A protein and the small-molecule ligand that binds it are described below.
Small molecule (SMILES): CC(C)C[C@H](NC(=O)c1cnccn1)C(=O)N[C@@H](CC(C)C)C(=O)N[C@H](CCS(C)(=O)=O)Cc1ccc(CN)cc1

Sequence of chain 1.V:
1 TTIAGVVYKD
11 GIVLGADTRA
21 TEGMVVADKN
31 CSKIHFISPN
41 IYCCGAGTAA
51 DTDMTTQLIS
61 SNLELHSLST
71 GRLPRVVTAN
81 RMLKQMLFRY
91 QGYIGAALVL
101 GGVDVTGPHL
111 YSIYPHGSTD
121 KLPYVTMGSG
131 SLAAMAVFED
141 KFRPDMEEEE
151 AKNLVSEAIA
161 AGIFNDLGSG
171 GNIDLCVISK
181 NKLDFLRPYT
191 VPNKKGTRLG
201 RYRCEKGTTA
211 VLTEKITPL

Binding-site contacts:
Ligand atom C12 contacts residue THR21 of chain 1.V at 3.8 Å.
Ligand atom C16 contacts residue GLY45 of chain 1.V at 3.9 Å.
Ligand atom C40 contacts residue ASP125 of chain 1.W at 3.6 Å.
Ligand atom N11 contacts residue THR21 of chain 1.V at 2.9 Å (h-bond).
Ligand atom C15 contacts residue THR1 of chain 1.V at 2.4 Å.
Ligand atom O39 contacts residue ALA49 of chain 1.V at 3.4 Å.
Ligand atom C21 contacts residue SER32 of chain 1.V at 3.7 Å.
Ligand atom C25 contacts residue THR1 of chain 1.V at 1.5 Å.
Ligand atom O31 contacts residue THR21 of chain 1.V at 2.9 Å (h-bond).
Ligand atom N14 contacts residue THR1 of chain 1.V at 3.7 Å.
Ligand atom N22 contacts residue ASP53 of chain 1.V at 2.4 Å (salt-bridge).
Ligand atom C34 contacts residue THR48 of chain 1.V at 3.6 Å.
Ligand atom N8 contacts residue ASP125 of chain 1.W at 3.4 Å (salt-bridge).
Ligand atom S27 contacts residue THR1 of chain 1.V at 3.6 Å.
Ligand atom O44 contacts residue THR21 of chain 1.V at 3.8 Å.
Ligand atom C18 contacts residue GLY45 of chain 1.V at 3.6 Å.
Ligand atom C23 contacts residue ALA20 of chain 1.V at 3.9 Å (hydrophobic).
Ligand atom C4 contacts residue LEU126 of chain 1.W at 3.3 Å (hydrophobic).
Ligand atom C3 contacts residue LEU126 of chain 1.W at 3.5 Å (hydrophobic).
Ligand atom C23 contacts residue ALA49 of chain 1.V at 3.6 Å (hydrophobic).
Ligand atom O44 contacts residue GLU22 of chain 1.V at 3.8 Å.
Ligand atom C20 contacts residue ALA49 of chain 1.V at 3.7 Å (hydrophobic).
Ligand atom N14 contacts residue GLY47 of chain 1.V at 3.4 Å (h-bond).
Ligand atom C24 contacts residue ALA49 of chain 1.V at 3.7 Å (hydrophobic).
Ligand atom C10 contacts residue THR21 of chain 1.V at 3.8 Å.
Ligand atom C16 contacts residue THR1 of chain 1.V at 2.8 Å.
Ligand atom C26 contacts residue GLY47 of chain 1.V at 3.5 Å.
Ligand atom C9 contacts residue THR21 of chain 1.V at 3.7 Å.
Ligand atom O30 contacts residue GLY128 of chain 1.V at 3.9 Å.
Ligand atom C26 contacts residue THR1 of chain 1.V at 2.5 Å.
Ligand atom O31 contacts residue ALA20 of chain 1.V at 3.5 Å.
Ligand atom C23 contacts residue CYS31 of chain 1.V at 3.6 Å (hydrophobic).
Ligand atom C21 contacts residue ASP53 of chain 1.V at 3.8 Å.
Ligand atom N6 contacts residue ASP125 of chain 1.W at 3.4 Å (salt-bridge).
Ligand atom C42 contacts residue THR21 of chain 1.V at 3.7 Å.
Ligand atom O30 contacts residue THR1 of chain 1.V at 2.8 Å (h-bond).
Ligand atom C42 contacts residue ALA27 of chain 1.V at 3.9 Å (hydrophobic).
Ligand atom C43 contacts residue CYS129 of chain 1.W at 3.7 Å (hydrophobic).
Ligand atom O29 contacts residue GLY47 of chain 1.V at 3.8 Å.
Ligand atom O30 contacts residue SER129 of chain 1.V at 3.0 Å (h-bond).

Sequence of chain 1.L:
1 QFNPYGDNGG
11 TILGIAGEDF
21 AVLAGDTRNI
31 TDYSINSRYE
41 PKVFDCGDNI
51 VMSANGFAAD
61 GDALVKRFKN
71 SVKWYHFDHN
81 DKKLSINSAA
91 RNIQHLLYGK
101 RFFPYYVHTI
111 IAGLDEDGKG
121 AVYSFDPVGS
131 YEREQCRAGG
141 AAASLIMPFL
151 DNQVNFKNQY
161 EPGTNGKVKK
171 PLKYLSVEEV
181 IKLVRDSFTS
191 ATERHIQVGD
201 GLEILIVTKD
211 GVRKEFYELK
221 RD

Sequence of chain 1.W:
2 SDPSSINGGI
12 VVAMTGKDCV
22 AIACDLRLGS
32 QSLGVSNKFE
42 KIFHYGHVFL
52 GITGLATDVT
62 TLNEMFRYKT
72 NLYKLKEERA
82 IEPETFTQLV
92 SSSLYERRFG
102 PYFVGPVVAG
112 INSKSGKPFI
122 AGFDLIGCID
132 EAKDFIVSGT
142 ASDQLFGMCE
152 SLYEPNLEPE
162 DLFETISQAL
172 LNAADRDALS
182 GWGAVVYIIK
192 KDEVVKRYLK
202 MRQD